The protein below binds the small molecule below.
Small molecule (SMILES): CC(=O)N[C@@H]1[C@@H](O)[C@H](O)[C@@H](CO)O[C@H]1O

Binding-site contacts:
Ligand atom C1 contacts residue ASN268 of chain 1.B at 1.4 Å.
Ligand atom O7 contacts residue ASN268 of chain 1.B at 4.2 Å.
Ligand atom N2 contacts residue GLU267 of chain 1.B at 3.9 Å.
Ligand atom C5 contacts residue ASN268 of chain 1.B at 3.7 Å.
Ligand atom O6 contacts residue ASN268 of chain 1.B at 4.5 Å.
Ligand atom N2 contacts residue ASN268 of chain 1.B at 2.7 Å (h-bond).
Ligand atom C2 contacts residue ASN268 of chain 1.B at 2.5 Å.
Ligand atom C7 contacts residue ASN266 of chain 1.B at 4.3 Å.
Ligand atom C7 contacts residue ASN268 of chain 1.B at 3.6 Å.
Ligand atom O7 contacts residue ASN266 of chain 1.B at 4.4 Å.
Ligand atom O5 contacts residue ASN268 of chain 1.B at 2.4 Å (h-bond).
Ligand atom C8 contacts residue GLU267 of chain 1.B at 3.2 Å.
Ligand atom C4 contacts residue ASN268 of chain 1.B at 4.2 Å.
Ligand atom C3 contacts residue ASN268 of chain 1.B at 3.8 Å.
Ligand atom C8 contacts residue ASN266 of chain 1.B at 3.7 Å.
Ligand atom C7 contacts residue GLU267 of chain 1.B at 4.0 Å.
Ligand atom C8 contacts residue ASN268 of chain 1.B at 3.9 Å.

Sequence of chain 1.B:
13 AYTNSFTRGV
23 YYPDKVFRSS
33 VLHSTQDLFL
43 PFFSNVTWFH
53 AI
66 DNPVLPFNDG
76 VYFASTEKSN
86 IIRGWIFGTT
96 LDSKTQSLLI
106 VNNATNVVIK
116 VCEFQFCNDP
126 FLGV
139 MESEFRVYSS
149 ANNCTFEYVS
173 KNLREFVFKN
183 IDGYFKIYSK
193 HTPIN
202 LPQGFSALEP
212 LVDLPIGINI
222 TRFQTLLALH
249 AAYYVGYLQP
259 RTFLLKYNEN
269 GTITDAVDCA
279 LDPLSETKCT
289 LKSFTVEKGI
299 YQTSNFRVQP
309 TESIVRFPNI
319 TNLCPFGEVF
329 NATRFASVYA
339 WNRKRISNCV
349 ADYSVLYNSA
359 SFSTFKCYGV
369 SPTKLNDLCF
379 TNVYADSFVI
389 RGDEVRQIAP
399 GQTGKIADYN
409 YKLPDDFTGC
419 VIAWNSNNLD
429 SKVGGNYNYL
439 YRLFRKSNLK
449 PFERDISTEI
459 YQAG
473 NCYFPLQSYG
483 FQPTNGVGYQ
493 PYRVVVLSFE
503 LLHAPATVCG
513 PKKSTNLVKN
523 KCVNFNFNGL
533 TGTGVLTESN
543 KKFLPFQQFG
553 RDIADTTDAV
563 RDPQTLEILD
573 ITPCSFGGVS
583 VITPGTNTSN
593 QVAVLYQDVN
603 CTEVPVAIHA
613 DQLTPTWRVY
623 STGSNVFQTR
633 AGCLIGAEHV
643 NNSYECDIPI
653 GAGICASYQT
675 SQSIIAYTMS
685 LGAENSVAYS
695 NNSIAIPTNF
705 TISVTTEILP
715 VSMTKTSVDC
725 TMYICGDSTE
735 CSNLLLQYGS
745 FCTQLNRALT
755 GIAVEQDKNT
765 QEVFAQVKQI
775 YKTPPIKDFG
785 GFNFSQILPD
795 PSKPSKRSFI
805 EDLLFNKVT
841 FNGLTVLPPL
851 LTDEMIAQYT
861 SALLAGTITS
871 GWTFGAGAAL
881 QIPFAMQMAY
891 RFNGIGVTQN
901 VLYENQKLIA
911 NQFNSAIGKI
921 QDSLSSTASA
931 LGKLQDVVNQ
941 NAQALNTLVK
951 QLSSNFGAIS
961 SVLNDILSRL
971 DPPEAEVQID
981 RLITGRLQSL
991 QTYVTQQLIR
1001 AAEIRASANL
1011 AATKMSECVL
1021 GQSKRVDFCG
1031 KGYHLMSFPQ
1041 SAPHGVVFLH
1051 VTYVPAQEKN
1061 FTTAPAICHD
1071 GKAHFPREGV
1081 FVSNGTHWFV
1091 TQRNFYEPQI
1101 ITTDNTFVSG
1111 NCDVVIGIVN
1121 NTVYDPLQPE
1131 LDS